Sequence of chain 1.M:
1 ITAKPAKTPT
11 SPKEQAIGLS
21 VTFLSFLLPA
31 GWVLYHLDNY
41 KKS

Sequence of chain 1.D:
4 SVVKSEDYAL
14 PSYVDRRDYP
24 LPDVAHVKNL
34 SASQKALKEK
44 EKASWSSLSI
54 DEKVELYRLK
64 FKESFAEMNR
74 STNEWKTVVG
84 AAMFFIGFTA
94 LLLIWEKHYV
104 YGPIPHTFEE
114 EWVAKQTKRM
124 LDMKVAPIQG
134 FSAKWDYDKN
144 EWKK

Binding-site contacts:
Ligand atom C19 contacts residue LEU27 of chain 1.M at 3.8 Å (hydrophobic).
Ligand atom C4 contacts residue TRP98 of chain 1.D at 4.1 Å (hydrophobic).
Ligand atom O5 contacts residue TRP98 of chain 1.D at 3.2 Å.
Ligand atom O55 contacts residue TRP32 of chain 1.M at 3.2 Å.
Ligand atom C43 contacts residue PHE459 of chain 1.A at 4.1 Å (hydrophobic).
Ligand atom O61 contacts residue TYR102 of chain 1.D at 3.6 Å.
Ligand atom C5 contacts residue TYR35 of chain 1.M at 3.9 Å (hydrophobic).
Ligand atom C1 contacts residue TRP32 of chain 1.M at 3.5 Å (hydrophobic).
Ligand atom C22 contacts residue TRP98 of chain 1.D at 3.5 Å (hydrophobic).
Ligand atom C37 contacts residue ALA30 of chain 1.M at 3.9 Å (hydrophobic).
Ligand atom C28 contacts residue GLY31 of chain 1.M at 4.1 Å.
Ligand atom O49 contacts residue TRP32 of chain 1.M at 3.4 Å (h-bond).
Ligand atom C1 contacts residue LEU28 of chain 1.M at 3.9 Å (hydrophobic).
Ligand atom C57 contacts residue TRP98 of chain 1.D at 3.5 Å (hydrophobic).
Ligand atom C1 contacts residue GLY31 of chain 1.M at 3.7 Å.
Ligand atom O16 contacts residue LEU28 of chain 1.M at 3.9 Å.
Ligand atom C31 contacts residue TRP98 of chain 1.D at 4.1 Å (hydrophobic).
Ligand atom C10 contacts residue TYR35 of chain 1.M at 3.5 Å (hydrophobic).
Ligand atom O6 contacts residue TYR35 of chain 1.M at 3.0 Å (h-bond).
Ligand atom O49 contacts residue GLY31 of chain 1.M at 4.0 Å.
Ligand atom C6 contacts residue TRP98 of chain 1.D at 4.0 Å (hydrophobic).
Ligand atom C28 contacts residue LEU27 of chain 1.M at 3.9 Å (hydrophobic).
Ligand atom C34 contacts residue PHE459 of chain 1.A at 4.0 Å (hydrophobic).
Ligand atom O49 contacts residue LEU28 of chain 1.M at 2.8 Å (h-bond).
Ligand atom O16 contacts residue GLY31 of chain 1.M at 3.7 Å.
Ligand atom C43 contacts residue LEU34 of chain 1.M at 4.0 Å (hydrophobic).
Ligand atom C22 contacts residue LEU27 of chain 1.M at 4.0 Å (hydrophobic).
Ligand atom C40 contacts residue LEU462 of chain 1.A at 3.8 Å (hydrophobic).
Ligand atom C28 contacts residue TRP98 of chain 1.D at 3.7 Å (hydrophobic).
Ligand atom O1 contacts residue TYR35 of chain 1.M at 3.2 Å.
Ligand atom C25 contacts residue TRP98 of chain 1.D at 3.7 Å (hydrophobic).
Ligand atom C43 contacts residue PHE37 of chain 1.L at 4.0 Å (hydrophobic).
Ligand atom C22 contacts residue GLY31 of chain 1.M at 4.1 Å.
Ligand atom O3 contacts residue TRP32 of chain 1.M at 4.0 Å.
Ligand atom O61 contacts residue TRP98 of chain 1.D at 2.9 Å (h-bond).
Ligand atom C40 contacts residue ALA30 of chain 1.M at 4.1 Å (hydrophobic).
Ligand atom C18 contacts residue LEU28 of chain 1.M at 3.7 Å (hydrophobic).
Ligand atom O16 contacts residue LEU27 of chain 1.M at 4.0 Å.
Ligand atom O3 contacts residue HIS36 of chain 1.M at 3.6 Å.
Ligand atom O16 contacts residue TRP98 of chain 1.D at 3.9 Å.

Sequence of chain 1.A:
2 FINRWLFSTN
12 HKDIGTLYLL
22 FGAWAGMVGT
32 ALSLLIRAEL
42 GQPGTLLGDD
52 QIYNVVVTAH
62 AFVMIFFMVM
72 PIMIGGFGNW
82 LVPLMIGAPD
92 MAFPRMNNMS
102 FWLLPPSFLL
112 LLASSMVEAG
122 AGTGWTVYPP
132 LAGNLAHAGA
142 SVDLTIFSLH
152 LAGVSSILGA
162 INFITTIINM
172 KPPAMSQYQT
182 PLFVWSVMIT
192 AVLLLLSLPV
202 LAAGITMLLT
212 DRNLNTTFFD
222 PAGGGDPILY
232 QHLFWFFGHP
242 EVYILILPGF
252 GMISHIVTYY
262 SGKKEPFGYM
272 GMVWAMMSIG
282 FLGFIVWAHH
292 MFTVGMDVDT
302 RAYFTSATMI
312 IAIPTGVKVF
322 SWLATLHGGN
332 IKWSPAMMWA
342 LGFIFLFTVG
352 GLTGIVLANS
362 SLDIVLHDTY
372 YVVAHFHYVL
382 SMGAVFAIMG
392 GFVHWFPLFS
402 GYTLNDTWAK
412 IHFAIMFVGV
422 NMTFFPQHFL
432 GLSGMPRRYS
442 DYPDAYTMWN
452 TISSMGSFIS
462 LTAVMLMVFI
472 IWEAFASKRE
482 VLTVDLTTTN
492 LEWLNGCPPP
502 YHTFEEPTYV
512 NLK

Sequence of chain 1.L:
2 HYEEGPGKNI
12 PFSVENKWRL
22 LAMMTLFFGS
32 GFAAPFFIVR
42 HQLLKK

The protein below binds the small molecule below.
Small molecule (SMILES): CCCCCCCCCCO[C@@H]1O[C@H](CO)[C@@H](O[C@H]2O[C@H](CO)[C@@H](O)[C@H](O)[C@H]2O)[C@H](O)[C@H]1O